A protein and the small-molecule ligand that binds it are described below.
Small molecule (SMILES): CC(=O)N[C@H]1[C@H](O[C@H]2[C@H](O)[C@@H](NC(C)=O)CO[C@@H]2CO)O[C@H](CO)[C@@H](O[C@H]2O[C@H](CO[C@H]3O[C@H](CO)[C@@H](O)[C@H](O)[C@@H]3O)[C@@H](O)[C@H](O)[C@@H]2O)[C@@H]1O

Sequence of chain 1.A:
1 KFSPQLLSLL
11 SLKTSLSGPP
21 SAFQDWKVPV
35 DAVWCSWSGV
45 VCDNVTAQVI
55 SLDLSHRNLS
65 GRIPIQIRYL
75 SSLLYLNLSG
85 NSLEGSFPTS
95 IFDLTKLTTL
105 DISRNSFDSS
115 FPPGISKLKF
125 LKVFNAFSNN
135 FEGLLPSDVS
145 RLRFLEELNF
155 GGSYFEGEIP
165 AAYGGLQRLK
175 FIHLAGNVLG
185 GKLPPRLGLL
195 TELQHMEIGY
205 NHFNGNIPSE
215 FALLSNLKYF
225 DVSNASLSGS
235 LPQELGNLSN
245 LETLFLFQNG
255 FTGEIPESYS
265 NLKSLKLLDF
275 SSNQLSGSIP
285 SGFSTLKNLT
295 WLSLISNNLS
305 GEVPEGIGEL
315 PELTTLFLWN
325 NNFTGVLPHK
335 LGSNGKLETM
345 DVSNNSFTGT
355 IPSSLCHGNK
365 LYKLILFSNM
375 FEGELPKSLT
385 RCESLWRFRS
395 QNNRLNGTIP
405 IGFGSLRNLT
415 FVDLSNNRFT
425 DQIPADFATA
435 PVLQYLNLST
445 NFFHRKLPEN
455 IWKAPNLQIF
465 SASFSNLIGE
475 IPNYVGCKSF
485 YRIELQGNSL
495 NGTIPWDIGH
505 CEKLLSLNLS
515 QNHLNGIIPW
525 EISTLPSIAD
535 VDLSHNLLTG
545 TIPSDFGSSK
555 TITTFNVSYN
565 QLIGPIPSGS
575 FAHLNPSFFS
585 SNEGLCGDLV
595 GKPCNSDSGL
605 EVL

Binding-site contacts:
Ligand atom C1 contacts residue TYR439 of chain 1.A at 4.1 Å (hydrophobic).
Ligand atom C7 contacts residue ASN441 of chain 1.A at 3.5 Å.
Ligand atom C5 contacts residue NAG2 of chain 1.E at 3.9 Å.
Ligand atom O7 contacts residue TYR439 of chain 1.A at 2.5 Å (h-bond).
Ligand atom C8 contacts residue TYR439 of chain 1.A at 4.1 Å (hydrophobic).
Ligand atom O6 contacts residue ASN420 of chain 1.A at 4.0 Å.
Ligand atom C6 contacts residue SER419 of chain 1.A at 3.7 Å.
Ligand atom C6 contacts residue SER443 of chain 1.A at 4.3 Å.
Ligand atom C8 contacts residue SER465 of chain 1.A at 4.3 Å.
Ligand atom C8 contacts residue GLU488 of chain 1.A at 3.3 Å.
Ligand atom C3 contacts residue ASN441 of chain 1.A at 3.8 Å.
Ligand atom C2 contacts residue GLU488 of chain 1.A at 4.1 Å.
Ligand atom O6 contacts residue SER419 of chain 1.A at 2.5 Å (h-bond).
Ligand atom C8 contacts residue PHE468 of chain 1.A at 3.6 Å (hydrophobic).
Ligand atom C7 contacts residue TYR439 of chain 1.A at 3.4 Å (hydrophobic).
Ligand atom C5 contacts residue ASN441 of chain 1.A at 3.6 Å.
Ligand atom C4 contacts residue NAG2 of chain 1.E at 3.6 Å.
Ligand atom C2 contacts residue ASN441 of chain 1.A at 2.5 Å.
Ligand atom O5 contacts residue ASN441 of chain 1.A at 2.4 Å (h-bond).
Ligand atom N2 contacts residue ASN441 of chain 1.A at 3.0 Å (h-bond).
Ligand atom C2 contacts residue TYR439 of chain 1.A at 4.1 Å (hydrophobic).
Ligand atom C5 contacts residue SER419 of chain 1.A at 4.1 Å.
Ligand atom N2 contacts residue SER465 of chain 1.A at 3.9 Å.
Ligand atom O7 contacts residue ASN441 of chain 1.A at 3.5 Å (h-bond).
Ligand atom C7 contacts residue GLU488 of chain 1.A at 3.6 Å.
Ligand atom O7 contacts residue THR444 of chain 1.A at 3.9 Å.
Ligand atom O5 contacts residue SER443 of chain 1.A at 4.0 Å.
Ligand atom C5 contacts residue SER443 of chain 1.A at 4.0 Å.
Ligand atom C1 contacts residue SER465 of chain 1.A at 3.8 Å.
Ligand atom C3 contacts residue GLU488 of chain 1.A at 4.3 Å.
Ligand atom C1 contacts residue ASN441 of chain 1.A at 1.4 Å.
Ligand atom C6 contacts residue NAG2 of chain 1.E at 3.2 Å.
Ligand atom N2 contacts residue TYR439 of chain 1.A at 4.0 Å.
Ligand atom O5 contacts residue SER419 of chain 1.A at 3.3 Å (h-bond).
Ligand atom N2 contacts residue GLU488 of chain 1.A at 3.0 Å (salt-bridge).
Ligand atom C1 contacts residue SER443 of chain 1.A at 4.1 Å.
Ligand atom O6 contacts residue NAG2 of chain 1.E at 4.0 Å.
Ligand atom O4 contacts residue NAG2 of chain 1.E at 3.6 Å.
Ligand atom C8 contacts residue ILE463 of chain 1.A at 3.6 Å (hydrophobic).
Ligand atom C4 contacts residue ASN441 of chain 1.A at 4.2 Å.